Sequence of chain 1.A:
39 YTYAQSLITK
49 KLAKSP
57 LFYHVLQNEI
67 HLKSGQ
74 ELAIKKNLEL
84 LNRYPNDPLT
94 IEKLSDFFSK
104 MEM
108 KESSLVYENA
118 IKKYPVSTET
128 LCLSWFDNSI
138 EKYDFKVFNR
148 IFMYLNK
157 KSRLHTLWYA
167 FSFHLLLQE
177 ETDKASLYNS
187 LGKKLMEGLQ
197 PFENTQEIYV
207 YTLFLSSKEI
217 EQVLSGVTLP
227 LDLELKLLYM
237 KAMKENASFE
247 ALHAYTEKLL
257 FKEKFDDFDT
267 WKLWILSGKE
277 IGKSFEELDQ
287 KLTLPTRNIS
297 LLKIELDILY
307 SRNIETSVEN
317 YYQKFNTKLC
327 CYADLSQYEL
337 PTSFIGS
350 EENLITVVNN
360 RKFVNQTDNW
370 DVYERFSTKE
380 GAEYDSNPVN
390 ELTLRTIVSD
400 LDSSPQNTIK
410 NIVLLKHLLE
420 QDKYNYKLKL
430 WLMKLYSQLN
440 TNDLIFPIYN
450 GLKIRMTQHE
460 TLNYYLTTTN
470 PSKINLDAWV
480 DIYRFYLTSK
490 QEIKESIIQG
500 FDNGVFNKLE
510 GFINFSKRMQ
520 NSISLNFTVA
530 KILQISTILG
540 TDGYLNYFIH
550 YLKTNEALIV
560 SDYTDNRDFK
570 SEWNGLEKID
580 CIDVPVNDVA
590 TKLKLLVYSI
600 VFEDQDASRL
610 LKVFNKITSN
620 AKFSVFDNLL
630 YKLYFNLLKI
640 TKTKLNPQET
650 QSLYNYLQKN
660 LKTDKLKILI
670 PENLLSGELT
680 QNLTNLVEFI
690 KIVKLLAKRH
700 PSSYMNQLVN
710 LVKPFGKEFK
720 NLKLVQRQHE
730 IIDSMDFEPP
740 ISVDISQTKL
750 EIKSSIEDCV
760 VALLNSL

Binding-site contacts:
Ligand atom CG1 contacts residue SER44 of chain 1.A at 3.5 Å.

A small-molecule ligand and the protein it binds are described below.
Small molecule (SMILES): CSCC[C@H](NC(C)=O)C(=O)N[C@@H](CC(=O)O)C(=O)N[C@@H](CO)C(=O)N[C@@H](CCC(=O)O)C(=O)N[C@H](C(=O)N[C@@H](C)C=O)C(C)C